This protein binds this small molecule.
Small molecule (SMILES): O=C(O)Cc1c[nH]c2ccccc12

Binding-site contacts:
Ligand atom N contacts residue HIS106 of chain 2.A at 2.9 Å (h-bond).
Ligand atom C5 contacts residue TYR59 of chain 1.A at 3.9 Å (hydrophobic).
Ligand atom C contacts residue TYR59 of chain 1.A at 3.5 Å (hydrophobic).
Ligand atom C8 contacts residue ILE108 of chain 2.A at 3.5 Å (hydrophobic).
Ligand atom N contacts residue TYR59 of chain 1.A at 3.5 Å.
Ligand atom O2 contacts residue PHE56 of chain 1.A at 3.4 Å.
Ligand atom O3 contacts residue TRP86 of chain 2.A at 3.8 Å.
Ligand atom C contacts residue HIS106 of chain 2.A at 3.6 Å.
Ligand atom C1 contacts residue ARG87 of chain 2.A at 3.8 Å.
Ligand atom C18 contacts residue ARG87 of chain 2.A at 3.8 Å.
Ligand atom C8 contacts residue TYR59 of chain 1.A at 3.9 Å (hydrophobic).
Ligand atom N contacts residue ILE108 of chain 2.A at 3.6 Å.
Ligand atom C1 contacts residue TYR59 of chain 1.A at 3.9 Å (hydrophobic).
Ligand atom C8 contacts residue HIS106 of chain 2.A at 3.9 Å.
Ligand atom C5 contacts residue HIS106 of chain 2.A at 3.8 Å.
Ligand atom C18 contacts residue TYR68 of chain 2.A at 3.6 Å (hydrophobic).
Ligand atom C7 contacts residue ARG87 of chain 2.A at 3.7 Å.
Ligand atom C7 contacts residue TYR59 of chain 1.A at 3.9 Å (hydrophobic).
Ligand atom C8 contacts residue ALA62 of chain 1.A at 4.0 Å (hydrophobic).
Ligand atom C4 contacts residue ARG87 of chain 2.A at 4.0 Å.
Ligand atom O3 contacts residue TYR68 of chain 2.A at 3.8 Å.
Ligand atom N contacts residue ARG87 of chain 2.A at 3.6 Å.
Ligand atom O2 contacts residue TRP86 of chain 2.A at 3.0 Å (h-bond).
Ligand atom O3 contacts residue VAL83 of chain 2.A at 3.9 Å.
Ligand atom O2 contacts residue TYR68 of chain 2.A at 2.6 Å (h-bond).
Ligand atom C2 contacts residue TRP86 of chain 2.A at 4.1 Å (hydrophobic).
Ligand atom C17 contacts residue ARG87 of chain 2.A at 4.1 Å.
Ligand atom O3 contacts residue ARG87 of chain 2.A at 2.9 Å (salt-bridge).
Ligand atom C4 contacts residue LYS53 of chain 1.A at 4.0 Å.
Ligand atom C17 contacts residue TYR59 of chain 1.A at 3.8 Å (hydrophobic).
Ligand atom C4 contacts residue ILE91 of chain 2.A at 4.1 Å (hydrophobic).
Ligand atom C18 contacts residue TRP86 of chain 2.A at 3.6 Å (hydrophobic).
Ligand atom C3 contacts residue LYS53 of chain 1.A at 4.1 Å.
Ligand atom C contacts residue ARG87 of chain 2.A at 3.7 Å.
Ligand atom C3 contacts residue TRP90 of chain 2.A at 3.6 Å (hydrophobic).
Ligand atom C8 contacts residue ARG87 of chain 2.A at 3.3 Å.
Ligand atom C17 contacts residue PHE58 of chain 1.A at 3.4 Å (hydrophobic).
Ligand atom C4 contacts residue TRP90 of chain 2.A at 3.6 Å (hydrophobic).
Ligand atom C5 contacts residue ILE91 of chain 2.A at 3.9 Å (hydrophobic).
Ligand atom C2 contacts residue PHE56 of chain 1.A at 4.1 Å (hydrophobic).

Sequence of chain 2.A:
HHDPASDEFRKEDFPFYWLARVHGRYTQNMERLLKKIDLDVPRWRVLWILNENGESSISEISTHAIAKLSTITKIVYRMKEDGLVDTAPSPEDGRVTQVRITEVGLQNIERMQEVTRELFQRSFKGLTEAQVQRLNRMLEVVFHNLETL

Sequence of chain 1.A:
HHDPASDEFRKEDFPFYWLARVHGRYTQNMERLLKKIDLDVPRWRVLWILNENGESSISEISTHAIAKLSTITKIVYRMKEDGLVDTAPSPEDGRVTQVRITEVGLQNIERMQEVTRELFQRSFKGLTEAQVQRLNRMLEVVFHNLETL